Sequence of chain 1.A:
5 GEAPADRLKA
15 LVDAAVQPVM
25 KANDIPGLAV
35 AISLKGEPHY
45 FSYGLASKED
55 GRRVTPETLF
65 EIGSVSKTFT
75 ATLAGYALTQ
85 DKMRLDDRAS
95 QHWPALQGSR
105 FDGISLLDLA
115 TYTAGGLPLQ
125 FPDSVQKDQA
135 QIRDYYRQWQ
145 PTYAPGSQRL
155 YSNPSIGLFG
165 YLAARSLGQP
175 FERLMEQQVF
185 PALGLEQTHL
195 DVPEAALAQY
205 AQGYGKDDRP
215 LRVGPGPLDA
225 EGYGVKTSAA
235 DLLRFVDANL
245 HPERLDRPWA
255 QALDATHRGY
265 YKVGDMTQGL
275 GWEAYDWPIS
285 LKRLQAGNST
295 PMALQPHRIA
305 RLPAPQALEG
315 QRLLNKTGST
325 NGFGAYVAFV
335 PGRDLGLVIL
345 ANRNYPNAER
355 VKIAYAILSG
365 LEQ

This small molecule binds to this protein.
Small molecule (SMILES): OB(O)c1ccccc1

Binding-site contacts:
Ligand atom CA contacts residue TYR155 of chain 1.A at 4.2 Å (hydrophobic).
Ligand atom B contacts residue TYR155 of chain 1.A at 3.4 Å.
Ligand atom CB1 contacts residue SER68 of chain 1.A at 3.3 Å.
Ligand atom CA contacts residue LYS71 of chain 1.A at 3.8 Å.
Ligand atom CA contacts residue SER68 of chain 1.A at 2.5 Å.
Ligand atom CD1 contacts residue ASN157 of chain 1.A at 3.6 Å.
Ligand atom O2 contacts residue GLY67 of chain 1.A at 3.8 Å.
Ligand atom CG2 contacts residue SER68 of chain 1.A at 4.5 Å.
Ligand atom CB2 contacts residue LYS71 of chain 1.A at 4.1 Å.
Ligand atom O1 contacts residue TYR155 of chain 1.A at 2.6 Å (h-bond).
Ligand atom CA contacts residue SER323 of chain 1.A at 4.2 Å.
Ligand atom O1 contacts residue SER68 of chain 1.A at 2.4 Å (h-bond).
Ligand atom CB1 contacts residue LEU123 of chain 1.A at 4.2 Å (hydrophobic).
Ligand atom CB1 contacts residue ASN157 of chain 1.A at 4.5 Å.
Ligand atom CB1 contacts residue LYS71 of chain 1.A at 4.0 Å.
Ligand atom B contacts residue SER323 of chain 1.A at 4.0 Å.
Ligand atom CG1 contacts residue GLN124 of chain 1.A at 4.2 Å.
Ligand atom CG1 contacts residue ASN157 of chain 1.A at 3.6 Å.
Ligand atom CB2 contacts residue TYR227 of chain 1.A at 4.0 Å (hydrophobic).
Ligand atom CB1 contacts residue TYR155 of chain 1.A at 4.0 Å (hydrophobic).
Ligand atom CB2 contacts residue ASN157 of chain 1.A at 4.5 Å.
Ligand atom CG1 contacts residue LEU123 of chain 1.A at 3.5 Å (hydrophobic).
Ligand atom CD1 contacts residue LEU123 of chain 1.A at 4.1 Å (hydrophobic).
Ligand atom CG2 contacts residue TYR227 of chain 1.A at 3.5 Å (hydrophobic).
Ligand atom B contacts residue LYS71 of chain 1.A at 3.9 Å.
Ligand atom B contacts residue SER68 of chain 1.A at 1.5 Å.
Ligand atom CG2 contacts residue ASN157 of chain 1.A at 4.2 Å.
Ligand atom CB2 contacts residue SER68 of chain 1.A at 3.2 Å.
Ligand atom CD1 contacts residue GLN124 of chain 1.A at 3.9 Å.
Ligand atom O1 contacts residue LYS320 of chain 1.A at 4.4 Å.
Ligand atom O2 contacts residue SER323 of chain 1.A at 2.8 Å (h-bond).
Ligand atom O2 contacts residue SER68 of chain 1.A at 2.4 Å (h-bond).
Ligand atom O2 contacts residue GLY322 of chain 1.A at 3.7 Å.
Ligand atom CB2 contacts residue SER323 of chain 1.A at 3.8 Å.
Ligand atom CD1 contacts residue TYR227 of chain 1.A at 4.4 Å (hydrophobic).